A protein and the small-molecule ligand that binds it are described below.
Small molecule (SMILES): CC(=O)N[C@H]1[C@H](O[C@H]2[C@H](O)[C@@H](NC(C)=O)CO[C@@H]2CO)O[C@H](CO)[C@@H](O)[C@@H]1O

Sequence of chain 1.C:
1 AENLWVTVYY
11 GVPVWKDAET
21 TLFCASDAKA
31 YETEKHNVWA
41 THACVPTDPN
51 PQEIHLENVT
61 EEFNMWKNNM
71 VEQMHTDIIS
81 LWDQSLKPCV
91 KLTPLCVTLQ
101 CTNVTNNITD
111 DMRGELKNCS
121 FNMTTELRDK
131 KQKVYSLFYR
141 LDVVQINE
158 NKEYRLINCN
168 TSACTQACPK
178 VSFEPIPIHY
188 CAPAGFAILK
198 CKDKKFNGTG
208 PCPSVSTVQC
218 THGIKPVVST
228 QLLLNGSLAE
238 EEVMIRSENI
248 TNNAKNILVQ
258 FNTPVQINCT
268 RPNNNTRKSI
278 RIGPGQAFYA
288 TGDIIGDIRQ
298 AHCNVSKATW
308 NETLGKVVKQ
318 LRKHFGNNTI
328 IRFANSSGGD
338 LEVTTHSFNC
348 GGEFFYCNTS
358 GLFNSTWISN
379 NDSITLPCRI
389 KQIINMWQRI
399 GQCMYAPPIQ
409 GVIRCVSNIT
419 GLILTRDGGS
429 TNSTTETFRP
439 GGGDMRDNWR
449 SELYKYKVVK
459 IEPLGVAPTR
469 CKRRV

Binding-site contacts:
Ligand atom O6 contacts residue THR248 of chain 1.C at 3.4 Å.
Ligand atom C6 contacts residue THR248 of chain 1.C at 4.1 Å.
Ligand atom C5 contacts residue ASN246 of chain 1.C at 3.6 Å.
Ligand atom C2 contacts residue ASN246 of chain 1.C at 2.5 Å.
Ligand atom C3 contacts residue ASN246 of chain 1.C at 3.8 Å.
Ligand atom O5 contacts residue ASN246 of chain 1.C at 2.3 Å (h-bond).
Ligand atom O5 contacts residue ASN249 of chain 1.C at 4.4 Å.
Ligand atom N2 contacts residue ASN246 of chain 1.C at 3.1 Å (h-bond).
Ligand atom C6 contacts residue ASN246 of chain 1.C at 4.4 Å.
Ligand atom C1 contacts residue ASN246 of chain 1.C at 1.4 Å.
Ligand atom C7 contacts residue ASN246 of chain 1.C at 4.0 Å.
Ligand atom O7 contacts residue ASN246 of chain 1.C at 4.4 Å.
Ligand atom C4 contacts residue ASN246 of chain 1.C at 4.2 Å.